This protein binds this small molecule.
Small molecule (SMILES): CC(C)CCC[C@@H](C)[C@H]1CC[C@H]2[C@@H]3CC=C4C[C@@H](O)CC[C@]4(C)[C@H]3CC[C@]12C

Sequence of chain 1.C:
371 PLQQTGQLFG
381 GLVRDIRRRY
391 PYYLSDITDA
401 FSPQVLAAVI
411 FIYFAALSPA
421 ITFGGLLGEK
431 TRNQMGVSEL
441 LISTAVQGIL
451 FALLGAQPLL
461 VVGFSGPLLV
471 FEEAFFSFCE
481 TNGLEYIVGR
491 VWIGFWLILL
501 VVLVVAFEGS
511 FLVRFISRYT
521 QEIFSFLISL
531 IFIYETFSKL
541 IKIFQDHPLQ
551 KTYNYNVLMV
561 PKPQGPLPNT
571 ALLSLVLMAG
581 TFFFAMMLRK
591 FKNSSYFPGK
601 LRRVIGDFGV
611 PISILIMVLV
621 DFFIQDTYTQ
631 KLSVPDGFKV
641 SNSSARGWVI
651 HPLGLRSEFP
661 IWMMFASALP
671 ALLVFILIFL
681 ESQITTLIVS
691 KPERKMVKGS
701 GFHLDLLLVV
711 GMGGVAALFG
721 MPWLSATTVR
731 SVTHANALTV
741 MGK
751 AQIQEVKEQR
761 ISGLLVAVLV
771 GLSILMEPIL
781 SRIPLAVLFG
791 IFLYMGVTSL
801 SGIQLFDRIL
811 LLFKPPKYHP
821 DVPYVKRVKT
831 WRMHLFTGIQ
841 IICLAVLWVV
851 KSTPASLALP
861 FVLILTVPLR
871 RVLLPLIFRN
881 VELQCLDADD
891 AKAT

Sequence of chain 1.A:
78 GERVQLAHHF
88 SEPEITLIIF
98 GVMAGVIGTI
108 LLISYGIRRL

Binding-site contacts:
Ligand atom C27 contacts residue LEU499 of chain 1.C at 3.7 Å (hydrophobic).
Ligand atom C22 contacts residue PHE665 of chain 1.C at 4.5 Å (hydrophobic).
Ligand atom C12 contacts residue PHE665 of chain 1.C at 4.0 Å (hydrophobic).
Ligand atom C27 contacts residue PHE495 of chain 1.C at 4.3 Å (hydrophobic).
Ligand atom C3 contacts residue PHE87 of chain 1.A at 4.5 Å (hydrophobic).
Ligand atom C19 contacts residue MET664 of chain 1.C at 4.0 Å (hydrophobic).
Ligand atom C18 contacts residue TRP492 of chain 1.C at 3.7 Å (hydrophobic).
Ligand atom C24 contacts residue VAL99 of chain 1.A at 4.2 Å (hydrophobic).
Ligand atom C26 contacts residue MET100 of chain 1.A at 4.3 Å (hydrophobic).
Ligand atom C23 contacts residue TRP496 of chain 1.C at 4.2 Å (hydrophobic).
Ligand atom O1 contacts residue PHE87 of chain 1.A at 4.3 Å.
Ligand atom C27 contacts residue TRP496 of chain 1.C at 3.6 Å (hydrophobic).
Ligand atom C7 contacts residue ILE92 of chain 1.A at 4.0 Å (hydrophobic).
Ligand atom C15 contacts residue TRP492 of chain 1.C at 4.2 Å (hydrophobic).
Ligand atom C26 contacts residue ILE96 of chain 1.A at 3.9 Å (hydrophobic).
Ligand atom C21 contacts residue PHE665 of chain 1.C at 3.7 Å (hydrophobic).
Ligand atom C25 contacts residue MET100 of chain 1.A at 4.1 Å (hydrophobic).
Ligand atom C18 contacts residue MET664 of chain 1.C at 3.7 Å (hydrophobic).
Ligand atom C7 contacts residue ILE95 of chain 1.A at 4.2 Å (hydrophobic).
Ligand atom C25 contacts residue PHE495 of chain 1.C at 4.5 Å (hydrophobic).
Ligand atom C16 contacts residue ILE96 of chain 1.A at 4.5 Å (hydrophobic).
Ligand atom C15 contacts residue ILE96 of chain 1.A at 3.7 Å (hydrophobic).
Ligand atom C6 contacts residue ILE92 of chain 1.A at 3.8 Å (hydrophobic).
Ligand atom C20 contacts residue PHE665 of chain 1.C at 3.8 Å (hydrophobic).
Ligand atom C19 contacts residue ILE661 of chain 1.C at 3.8 Å (hydrophobic).
Ligand atom C4 contacts residue PHE87 of chain 1.A at 3.9 Å (hydrophobic).
Ligand atom C21 contacts residue VAL99 of chain 1.A at 4.0 Å (hydrophobic).
Ligand atom C16 contacts residue VAL99 of chain 1.A at 4.0 Å (hydrophobic).
Ligand atom C17 contacts residue VAL99 of chain 1.A at 4.3 Å (hydrophobic).
Ligand atom C26 contacts residue PHE495 of chain 1.C at 3.8 Å (hydrophobic).